Binding-site contacts:
Ligand atom O3 contacts residue MET77 of chain 1.A at 3.9 Å.
Ligand atom O17 contacts residue ASN37 of chain 1.A at 2.7 Å (h-bond).
Ligand atom C11 contacts residue LEU36 of chain 1.A at 3.2 Å (hydrophobic).
Ligand atom C3 contacts residue GLN43 of chain 1.A at 4.0 Å.
Ligand atom C1 contacts residue LEU36 of chain 1.A at 4.0 Å (hydrophobic).
Ligand atom O3 contacts residue PHE96 of chain 1.A at 3.8 Å.
Ligand atom O3 contacts residue ARG84 of chain 1.A at 3.2 Å (salt-bridge).
Ligand atom C16 contacts residue THR209 of chain 1.A at 4.2 Å.
Ligand atom C5 contacts residue PHE96 of chain 1.A at 3.7 Å (hydrophobic).
Ligand atom C1 contacts residue LEU39 of chain 1.A at 4.0 Å (hydrophobic).
Ligand atom C16 contacts residue LEU33 of chain 1.A at 3.6 Å (hydrophobic).
Ligand atom C9 contacts residue LEU36 of chain 1.A at 4.0 Å (hydrophobic).
Ligand atom C12 contacts residue LEU36 of chain 1.A at 3.4 Å (hydrophobic).
Ligand atom C17 contacts residue ASN37 of chain 1.A at 3.3 Å.
Ligand atom C18 contacts residue THR209 of chain 1.A at 3.3 Å.
Ligand atom C6 contacts residue LEU205 of chain 1.A at 4.2 Å (hydrophobic).
Ligand atom O3 contacts residue MET81 of chain 1.A at 3.5 Å.
Ligand atom C4 contacts residue PHE96 of chain 1.A at 3.8 Å (hydrophobic).
Ligand atom C6 contacts residue VAL78 of chain 1.A at 4.2 Å (hydrophobic).
Ligand atom C6 contacts residue PHE96 of chain 1.A at 3.9 Å (hydrophobic).
Ligand atom O17 contacts residue PHE223 of chain 1.A at 3.9 Å.
Ligand atom C2 contacts residue GLN43 of chain 1.A at 3.6 Å.
Ligand atom O17 contacts residue THR209 of chain 1.A at 3.1 Å (h-bond).
Ligand atom O17 contacts residue LEU212 of chain 1.A at 3.8 Å.
Ligand atom C12 contacts residue ASN37 of chain 1.A at 3.2 Å.
Ligand atom C4 contacts residue MET81 of chain 1.A at 4.2 Å (hydrophobic).
Ligand atom C13 contacts residue ASN37 of chain 1.A at 3.6 Å.
Ligand atom C3 contacts residue PHE96 of chain 1.A at 4.0 Å (hydrophobic).
Ligand atom O17 contacts residue LEU33 of chain 1.A at 4.1 Å.
Ligand atom C4 contacts residue MET77 of chain 1.A at 4.0 Å (hydrophobic).
Ligand atom C2 contacts residue LEU39 of chain 1.A at 4.0 Å (hydrophobic).
Ligand atom C3 contacts residue MET77 of chain 1.A at 4.0 Å (hydrophobic).
Ligand atom C16 contacts residue PHE208 of chain 1.A at 3.7 Å (hydrophobic).
Ligand atom C19 contacts residue MET77 of chain 1.A at 3.9 Å (hydrophobic).
Ligand atom C17 contacts residue LEU33 of chain 1.A at 3.6 Å (hydrophobic).
Ligand atom C2 contacts residue MET77 of chain 1.A at 3.9 Å (hydrophobic).
Ligand atom C15 contacts residue LEU205 of chain 1.A at 4.1 Å (hydrophobic).
Ligand atom O3 contacts residue GLN43 of chain 1.A at 3.6 Å.
Ligand atom C18 contacts residue MET74 of chain 1.A at 4.1 Å (hydrophobic).
Ligand atom C17 contacts residue THR209 of chain 1.A at 4.1 Å.

Sequence of chain 1.A:
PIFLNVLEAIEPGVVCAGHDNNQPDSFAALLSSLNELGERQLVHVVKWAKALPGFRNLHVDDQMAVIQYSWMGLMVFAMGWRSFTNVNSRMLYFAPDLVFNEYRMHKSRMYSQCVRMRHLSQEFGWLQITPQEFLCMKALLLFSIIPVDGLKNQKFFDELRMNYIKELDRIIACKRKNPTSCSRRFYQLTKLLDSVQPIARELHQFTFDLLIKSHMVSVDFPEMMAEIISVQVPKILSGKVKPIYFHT

The small molecule below binds the protein below.
Small molecule (SMILES): C[C@]12CCC(=O)C[C@@H]1CC[C@@H]1[C@@H]2CC[C@]2(C)[C@@H](O)CC[C@@H]12